Sequence of chain 1.C:
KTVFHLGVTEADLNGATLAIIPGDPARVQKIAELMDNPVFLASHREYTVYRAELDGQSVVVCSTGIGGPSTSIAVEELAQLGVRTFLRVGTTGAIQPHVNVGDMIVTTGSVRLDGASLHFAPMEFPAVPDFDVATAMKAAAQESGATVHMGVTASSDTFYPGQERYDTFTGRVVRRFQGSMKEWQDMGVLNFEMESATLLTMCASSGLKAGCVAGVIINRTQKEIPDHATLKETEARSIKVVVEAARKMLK

Sequence of chain 1.B:
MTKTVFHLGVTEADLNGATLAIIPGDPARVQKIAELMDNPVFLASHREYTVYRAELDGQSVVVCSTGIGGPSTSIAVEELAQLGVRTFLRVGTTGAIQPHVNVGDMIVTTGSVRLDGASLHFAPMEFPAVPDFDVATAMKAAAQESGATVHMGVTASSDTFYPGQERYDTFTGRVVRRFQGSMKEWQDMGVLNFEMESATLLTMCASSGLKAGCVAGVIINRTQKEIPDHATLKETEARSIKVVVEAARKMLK

Binding-site contacts:
Ligand atom C5 contacts residue ARG178 of chain 1.C at 3.3 Å.
Ligand atom C5 contacts residue ARG177 of chain 1.A at 3.7 Å.
Ligand atom C4 contacts residue SER182 of chain 1.C at 4.3 Å.
Ligand atom C4 contacts residue ARG178 of chain 1.C at 3.1 Å.
Ligand atom C4 contacts residue GLU126 of chain 1.B at 4.0 Å.
Ligand atom C6 contacts residue ARG177 of chain 1.A at 4.2 Å.
Ligand atom N1 contacts residue PRO124 of chain 1.B at 4.1 Å.
Ligand atom C4 contacts residue TRP186 of chain 1.C at 3.7 Å (hydrophobic).
Ligand atom N3 contacts residue GLU126 of chain 1.B at 3.1 Å (salt-bridge).
Ligand atom N3 contacts residue ARG178 of chain 1.C at 3.4 Å.
Ligand atom C2 contacts residue ARG178 of chain 1.C at 3.6 Å.
Ligand atom O2 contacts residue ARG178 of chain 1.C at 3.0 Å (salt-bridge).
Ligand atom C5 contacts residue GLU126 of chain 1.B at 4.4 Å.
Ligand atom N3 contacts residue TRP186 of chain 1.C at 4.3 Å.
Ligand atom C5 contacts residue TRP186 of chain 1.C at 4.1 Å (hydrophobic).
Ligand atom N4 contacts residue PHE179 of chain 1.C at 3.1 Å.
Ligand atom C5 contacts residue GLU185 of chain 1.C at 4.1 Å.
Ligand atom C6 contacts residue ARG178 of chain 1.C at 4.0 Å.
Ligand atom C6 contacts residue PRO124 of chain 1.B at 4.2 Å (hydrophobic).
Ligand atom N4 contacts residue ARG178 of chain 1.C at 3.1 Å (salt-bridge).
Ligand atom C6 contacts residue GLU126 of chain 1.B at 4.0 Å.
Ligand atom N4 contacts residue SER182 of chain 1.C at 3.2 Å.
Ligand atom C4 contacts residue PHE179 of chain 1.C at 4.2 Å (hydrophobic).
Ligand atom N1 contacts residue ARG178 of chain 1.C at 4.5 Å.
Ligand atom N3 contacts residue PHE179 of chain 1.C at 4.1 Å.
Ligand atom O2 contacts residue GLU126 of chain 1.B at 2.2 Å (salt-bridge).
Ligand atom N1 contacts residue GLU126 of chain 1.B at 3.0 Å (salt-bridge).
Ligand atom N4 contacts residue TRP186 of chain 1.C at 3.4 Å.
Ligand atom C2 contacts residue GLU126 of chain 1.B at 2.5 Å.
Ligand atom N3 contacts residue LEU115 of chain 1.C at 4.2 Å.

Sequence of chain 1.A:
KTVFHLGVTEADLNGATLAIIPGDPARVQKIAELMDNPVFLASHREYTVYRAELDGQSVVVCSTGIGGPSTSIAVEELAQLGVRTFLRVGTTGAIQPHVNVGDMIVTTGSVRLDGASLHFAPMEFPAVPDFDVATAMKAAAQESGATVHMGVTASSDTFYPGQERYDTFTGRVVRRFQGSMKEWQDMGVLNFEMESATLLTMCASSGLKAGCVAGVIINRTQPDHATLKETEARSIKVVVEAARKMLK

A protein and the small-molecule ligand that binds it are described below.
Small molecule (SMILES): Nc1ccnc(=O)[nH]1